Sequence of chain 1.A:
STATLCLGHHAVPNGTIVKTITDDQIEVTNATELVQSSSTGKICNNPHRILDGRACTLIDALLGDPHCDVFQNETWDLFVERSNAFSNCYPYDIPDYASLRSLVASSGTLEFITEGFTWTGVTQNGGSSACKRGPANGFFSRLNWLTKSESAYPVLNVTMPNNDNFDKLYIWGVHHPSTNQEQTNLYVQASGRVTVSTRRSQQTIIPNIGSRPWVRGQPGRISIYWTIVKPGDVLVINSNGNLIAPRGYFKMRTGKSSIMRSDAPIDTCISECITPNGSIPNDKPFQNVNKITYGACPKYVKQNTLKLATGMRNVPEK

This small molecule binds to this protein.
Small molecule (SMILES): CC(=O)N[C@H]1[C@H](O[C@H]2[C@H](O)[C@@H](NC(C)=O)CO[C@@H]2CO)O[C@H](CO)[C@@H](O)[C@@H]1O

Binding-site contacts:
Ligand atom O5 contacts residue ASN285 of chain 1.A at 2.4 Å (h-bond).
Ligand atom O6 contacts residue ASN298 of chain 1.A at 3.4 Å (h-bond).
Ligand atom C5 contacts residue ASN298 of chain 1.A at 4.1 Å.
Ligand atom C1 contacts residue VAL297 of chain 1.A at 3.5 Å (hydrophobic).
Ligand atom C7 contacts residue VAL297 of chain 1.A at 4.0 Å (hydrophobic).
Ligand atom O6 contacts residue GLU69 of chain 1.B at 3.0 Å (salt-bridge).
Ligand atom C8 contacts residue VAL297 of chain 1.A at 3.8 Å (hydrophobic).
Ligand atom C8 contacts residue ASN285 of chain 1.A at 4.0 Å.
Ligand atom C8 contacts residue SER45 of chain 1.A at 3.9 Å.
Ligand atom C1 contacts residue ASN285 of chain 1.A at 1.5 Å.
Ligand atom C5 contacts residue ASN285 of chain 1.A at 3.7 Å.
Ligand atom C1 contacts residue ASN298 of chain 1.A at 4.2 Å.
Ligand atom N2 contacts residue ASN285 of chain 1.A at 3.0 Å (h-bond).
Ligand atom C6 contacts residue ASN298 of chain 1.A at 4.3 Å.
Ligand atom C8 contacts residue ASN296 of chain 1.A at 4.3 Å.
Ligand atom O6 contacts residue LYS299 of chain 1.A at 3.6 Å.
Ligand atom C2 contacts residue VAL297 of chain 1.A at 3.9 Å (hydrophobic).
Ligand atom C3 contacts residue ASN285 of chain 1.A at 3.9 Å.
Ligand atom C7 contacts residue ASN285 of chain 1.A at 3.1 Å.
Ligand atom C2 contacts residue ASN285 of chain 1.A at 2.5 Å.
Ligand atom C6 contacts residue GLU69 of chain 1.B at 4.2 Å.
Ligand atom O7 contacts residue ASN285 of chain 1.A at 3.3 Å (h-bond).
Ligand atom C4 contacts residue ASN285 of chain 1.A at 4.2 Å.
Ligand atom N2 contacts residue VAL297 of chain 1.A at 3.4 Å (h-bond).
Ligand atom O5 contacts residue ASN298 of chain 1.A at 3.8 Å.

Sequence of chain 1.B:
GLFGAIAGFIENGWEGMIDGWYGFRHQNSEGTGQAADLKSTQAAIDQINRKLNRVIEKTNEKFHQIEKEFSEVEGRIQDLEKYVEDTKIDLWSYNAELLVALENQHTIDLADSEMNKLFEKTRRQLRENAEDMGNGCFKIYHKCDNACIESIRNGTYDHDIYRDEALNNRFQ